Sequence of chain 56.A:
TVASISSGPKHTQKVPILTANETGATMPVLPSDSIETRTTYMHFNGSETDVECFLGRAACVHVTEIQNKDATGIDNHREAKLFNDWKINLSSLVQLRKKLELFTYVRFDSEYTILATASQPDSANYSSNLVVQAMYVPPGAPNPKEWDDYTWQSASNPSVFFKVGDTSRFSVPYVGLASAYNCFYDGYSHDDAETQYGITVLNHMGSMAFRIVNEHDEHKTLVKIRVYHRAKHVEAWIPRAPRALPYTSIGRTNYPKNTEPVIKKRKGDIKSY

A protein and the small-molecule ligand that binds it are described below.
Small molecule (SMILES): Cc1cc(CCCCCOc2ccc(C3=NCCO3)cc2Cl)on1

Binding-site contacts:
Ligand atom N3A contacts residue PHE186 of chain 56.A at 3.9 Å.
Ligand atom N3A contacts residue PRO174 of chain 56.A at 3.7 Å.
Ligand atom C1B contacts residue VAL188 of chain 56.A at 3.9 Å (hydrophobic).
Ligand atom C31 contacts residue TYR197 of chain 56.A at 3.9 Å (hydrophobic).
Ligand atom C5 contacts residue LEU106 of chain 56.A at 3.7 Å (hydrophobic).
Ligand atom C5B contacts residue MET224 of chain 56.A at 3.5 Å (hydrophobic).
Ligand atom O1A contacts residue MET224 of chain 56.A at 2.8 Å.
Ligand atom C4B contacts residue MET224 of chain 56.A at 3.8 Å (hydrophobic).
Ligand atom C6B contacts residue TYR128 of chain 56.A at 3.8 Å (hydrophobic).
Ligand atom C2B contacts residue VAL188 of chain 56.A at 3.7 Å (hydrophobic).
Ligand atom O1 contacts residue MET221 of chain 56.A at 3.2 Å (h-bond).
Ligand atom O1B contacts residue ILE104 of chain 56.A at 3.8 Å.
Ligand atom C5B contacts residue PHE186 of chain 56.A at 3.5 Å (hydrophobic).
Ligand atom O1A contacts residue PHE186 of chain 56.A at 2.8 Å.
Ligand atom C4B contacts residue TYR152 of chain 56.A at 3.8 Å (hydrophobic).
Ligand atom C1C contacts residue LEU106 of chain 56.A at 3.5 Å (hydrophobic).
Ligand atom C5C contacts residue VAL188 of chain 56.A at 3.9 Å (hydrophobic).
Ligand atom C4C contacts residue VAL191 of chain 56.A at 3.5 Å (hydrophobic).
Ligand atom C5C contacts residue TYR152 of chain 56.A at 3.9 Å (hydrophobic).
Ligand atom C5A contacts residue VAL176 of chain 56.A at 3.2 Å (hydrophobic).
Ligand atom C1C contacts residue TYR128 of chain 56.A at 3.7 Å (hydrophobic).
Ligand atom C4B contacts residue PHE186 of chain 56.A at 3.4 Å (hydrophobic).
Ligand atom N3A contacts residue ALA24 of chain 56.C at 3.6 Å.
Ligand atom C5A contacts residue ALA150 of chain 56.A at 3.9 Å (hydrophobic).
Ligand atom C5A contacts residue PHE186 of chain 56.A at 3.4 Å (hydrophobic).
Ligand atom C3C contacts residue TYR128 of chain 56.A at 3.4 Å (hydrophobic).
Ligand atom C5A contacts residue MET224 of chain 56.A at 3.5 Å (hydrophobic).
Ligand atom C2C contacts residue TYR197 of chain 56.A at 3.8 Å (hydrophobic).
Ligand atom C4 contacts residue LEU106 of chain 56.A at 3.6 Å (hydrophobic).
Ligand atom C5C contacts residue VAL191 of chain 56.A at 3.9 Å (hydrophobic).
Ligand atom C3B contacts residue TYR152 of chain 56.A at 3.7 Å (hydrophobic).
Ligand atom C4A contacts residue PRO174 of chain 56.A at 3.3 Å (hydrophobic).
Ligand atom N2 contacts residue ASN219 of chain 56.A at 3.6 Å.
Ligand atom CL1 contacts residue ILE104 of chain 56.A at 3.5 Å.
Ligand atom C2A contacts residue MET224 of chain 56.A at 3.4 Å (hydrophobic).
Ligand atom C2B contacts residue TYR152 of chain 56.A at 3.8 Å (hydrophobic).
Ligand atom CL1 contacts residue TYR128 of chain 56.A at 3.3 Å.
Ligand atom C2C contacts residue TYR128 of chain 56.A at 3.8 Å (hydrophobic).
Ligand atom C4C contacts residue VAL188 of chain 56.A at 3.9 Å (hydrophobic).
Ligand atom C2A contacts residue PHE186 of chain 56.A at 3.2 Å (hydrophobic).

Sequence of chain 56.C:
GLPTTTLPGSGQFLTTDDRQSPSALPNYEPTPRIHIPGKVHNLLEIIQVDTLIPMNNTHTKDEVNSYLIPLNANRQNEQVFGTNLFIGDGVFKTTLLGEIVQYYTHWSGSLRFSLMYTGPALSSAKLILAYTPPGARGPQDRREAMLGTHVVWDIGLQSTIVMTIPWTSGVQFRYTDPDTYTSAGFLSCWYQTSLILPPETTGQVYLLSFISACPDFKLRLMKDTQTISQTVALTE

Sequence of chain 57.C:
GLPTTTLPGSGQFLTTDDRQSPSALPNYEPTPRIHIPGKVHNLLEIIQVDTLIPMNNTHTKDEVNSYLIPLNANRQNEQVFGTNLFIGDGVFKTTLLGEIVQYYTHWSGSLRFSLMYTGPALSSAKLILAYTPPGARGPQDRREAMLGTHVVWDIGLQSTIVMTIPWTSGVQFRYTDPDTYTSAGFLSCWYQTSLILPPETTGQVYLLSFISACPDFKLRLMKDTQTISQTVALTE